Binding-site contacts:
Ligand atom C3 contacts residue TYR72 of chain 1.B at 3.4 Å (hydrophobic).
Ligand atom C3 contacts residue PHE10 of chain 1.B at 3.7 Å (hydrophobic).
Ligand atom C contacts residue GLN74 of chain 1.B at 4.1 Å.
Ligand atom C1 contacts residue TYR72 of chain 1.B at 3.8 Å (hydrophobic).
Ligand atom O1 contacts residue PHE93 of chain 1.B at 4.5 Å.
Ligand atom C contacts residue THR11 of chain 1.B at 3.5 Å.
Ligand atom C2 contacts residue ILE96 of chain 1.B at 3.8 Å (hydrophobic).
Ligand atom O1 contacts residue ILE96 of chain 1.B at 3.5 Å.
Ligand atom O1 contacts residue TYR72 of chain 1.B at 3.4 Å.
Ligand atom O contacts residue ILE96 of chain 1.B at 4.1 Å.
Ligand atom C6 contacts residue LYS92 of chain 1.B at 4.1 Å.
Ligand atom C2 contacts residue THR11 of chain 1.B at 4.4 Å.
Ligand atom C7 contacts residue LYS92 of chain 1.B at 4.2 Å.
Ligand atom C3 contacts residue ILE96 of chain 1.B at 3.8 Å (hydrophobic).
Ligand atom C5 contacts residue ILE96 of chain 1.B at 4.0 Å (hydrophobic).
Ligand atom O2 contacts residue THR11 of chain 1.B at 4.2 Å.
Ligand atom C1 contacts residue PHE10 of chain 1.B at 4.4 Å (hydrophobic).
Ligand atom O2 contacts residue ILE96 of chain 1.B at 3.8 Å.
Ligand atom C4 contacts residue ILE96 of chain 1.B at 4.0 Å (hydrophobic).
Ligand atom O1 contacts residue PRO9 of chain 1.B at 3.2 Å.
Ligand atom O2 contacts residue PHE100 of chain 1.B at 3.6 Å.
Ligand atom C2 contacts residue TYR72 of chain 1.B at 3.6 Å (hydrophobic).
Ligand atom O contacts residue TYR72 of chain 1.B at 3.8 Å.
Ligand atom N contacts residue THR11 of chain 1.B at 3.2 Å (h-bond).
Ligand atom C4 contacts residue THR11 of chain 1.B at 4.1 Å.
Ligand atom C1 contacts residue ILE96 of chain 1.B at 4.4 Å (hydrophobic).
Ligand atom C6 contacts residue ILE96 of chain 1.B at 4.0 Å (hydrophobic).
Ligand atom C3 contacts residue PHE100 of chain 1.B at 4.1 Å (hydrophobic).
Ligand atom C3 contacts residue PRO9 of chain 1.B at 2.6 Å (hydrophobic).
Ligand atom C1 contacts residue THR11 of chain 1.B at 3.1 Å.
Ligand atom C contacts residue TYR72 of chain 1.B at 3.9 Å (hydrophobic).

A small-molecule ligand and the protein it binds are described below.
Small molecule (SMILES): COC(=O)CN(C)C(=O)c1ccsc1

Sequence of chain 1.B:
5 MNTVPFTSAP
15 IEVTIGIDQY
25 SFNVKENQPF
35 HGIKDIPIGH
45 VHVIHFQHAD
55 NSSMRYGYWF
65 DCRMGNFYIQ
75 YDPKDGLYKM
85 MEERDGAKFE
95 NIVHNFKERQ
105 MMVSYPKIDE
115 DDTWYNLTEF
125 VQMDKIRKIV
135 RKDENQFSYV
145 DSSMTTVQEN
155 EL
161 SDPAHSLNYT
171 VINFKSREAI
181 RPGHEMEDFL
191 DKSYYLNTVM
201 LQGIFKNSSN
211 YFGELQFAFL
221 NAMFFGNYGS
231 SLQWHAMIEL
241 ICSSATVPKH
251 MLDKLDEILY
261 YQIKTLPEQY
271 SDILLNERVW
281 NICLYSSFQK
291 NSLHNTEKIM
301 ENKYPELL